Sequence of chain 6.B:
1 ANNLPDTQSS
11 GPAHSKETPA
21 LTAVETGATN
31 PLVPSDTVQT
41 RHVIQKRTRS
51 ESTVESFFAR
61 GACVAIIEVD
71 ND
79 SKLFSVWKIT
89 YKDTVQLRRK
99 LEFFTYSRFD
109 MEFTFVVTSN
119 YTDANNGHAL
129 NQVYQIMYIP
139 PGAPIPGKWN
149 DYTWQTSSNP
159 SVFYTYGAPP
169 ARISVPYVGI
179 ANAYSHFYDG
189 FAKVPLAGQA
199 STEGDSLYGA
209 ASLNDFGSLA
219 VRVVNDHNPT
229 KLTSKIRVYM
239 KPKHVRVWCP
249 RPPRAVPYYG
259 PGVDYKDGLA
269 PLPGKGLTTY

Sequence of chain 5.E:
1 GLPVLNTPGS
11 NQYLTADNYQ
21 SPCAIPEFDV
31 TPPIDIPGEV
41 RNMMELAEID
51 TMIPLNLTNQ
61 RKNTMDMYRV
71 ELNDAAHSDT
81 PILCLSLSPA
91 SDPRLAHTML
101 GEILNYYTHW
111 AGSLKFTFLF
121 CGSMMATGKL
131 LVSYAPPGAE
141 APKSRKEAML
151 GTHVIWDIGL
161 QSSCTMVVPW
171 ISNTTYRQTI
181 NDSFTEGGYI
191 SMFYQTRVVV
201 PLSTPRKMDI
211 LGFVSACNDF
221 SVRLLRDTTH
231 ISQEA

Binding-site contacts:
Ligand atom C12 contacts residue ILE87 of chain 6.B at 3.8 Å (hydrophobic).
Ligand atom C14 contacts residue TYR136 of chain 6.B at 3.5 Å (hydrophobic).
Ligand atom C16 contacts residue ALA24 of chain 5.E at 3.8 Å (hydrophobic).
Ligand atom O3 contacts residue PHE107 of chain 6.B at 3.6 Å.
Ligand atom C20 contacts residue ILE171 of chain 6.B at 3.8 Å (hydrophobic).
Ligand atom CL3 contacts residue PHE111 of chain 6.B at 3.8 Å.
Ligand atom C10 contacts residue TYR136 of chain 6.B at 3.5 Å (hydrophobic).
Ligand atom C11 contacts residue ILE87 of chain 6.B at 3.8 Å (hydrophobic).
Ligand atom O3 contacts residue TYR89 of chain 6.B at 3.6 Å.
Ligand atom C7 contacts residue MET109 of chain 6.B at 3.3 Å (hydrophobic).
Ligand atom C17 contacts residue ALA24 of chain 5.E at 3.7 Å (hydrophobic).
Ligand atom C4 contacts residue MET109 of chain 6.B at 3.8 Å (hydrophobic).
Ligand atom O1 contacts residue PHE214 of chain 6.B at 3.8 Å.
Ligand atom CL2 contacts residue TYR136 of chain 6.B at 3.6 Å.
Ligand atom C1 contacts residue TYR182 of chain 6.B at 3.8 Å (hydrophobic).
Ligand atom C13 contacts residue PHE111 of chain 6.B at 3.7 Å (hydrophobic).
Ligand atom O1 contacts residue MET109 of chain 6.B at 3.7 Å.
Ligand atom C2 contacts residue PHE214 of chain 6.B at 3.6 Å (hydrophobic).
Ligand atom C21 contacts residue SER105 of chain 6.B at 3.8 Å.
Ligand atom C19 contacts residue LEU217 of chain 6.B at 3.8 Å (hydrophobic).
Ligand atom C13 contacts residue MET109 of chain 6.B at 3.4 Å (hydrophobic).
Ligand atom C13 contacts residue ILE87 of chain 6.B at 3.7 Å (hydrophobic).
Ligand atom C21 contacts residue HIS184 of chain 6.B at 3.6 Å.
Ligand atom C7 contacts residue PHE214 of chain 6.B at 3.5 Å (hydrophobic).
Ligand atom CL2 contacts residue ILE25 of chain 5.E at 3.4 Å.
Ligand atom C5 contacts residue TYR89 of chain 6.B at 3.5 Å (hydrophobic).
Ligand atom C3 contacts residue MET109 of chain 6.B at 3.7 Å (hydrophobic).
Ligand atom C6 contacts residue TYR89 of chain 6.B at 3.7 Å (hydrophobic).
Ligand atom C20 contacts residue LEU217 of chain 6.B at 3.8 Å (hydrophobic).
Ligand atom C9 contacts residue VAL176 of chain 6.B at 3.6 Å (hydrophobic).
Ligand atom CL3 contacts residue LEU217 of chain 6.B at 3.8 Å.
Ligand atom C21 contacts residue TYR182 of chain 6.B at 3.8 Å (hydrophobic).
Ligand atom C9 contacts residue PHE214 of chain 6.B at 3.7 Å (hydrophobic).
Ligand atom C16 contacts residue TYR136 of chain 6.B at 3.8 Å (hydrophobic).
Ligand atom C12 contacts residue PHE111 of chain 6.B at 3.8 Å (hydrophobic).
Ligand atom C17 contacts residue TYR136 of chain 6.B at 3.7 Å (hydrophobic).
Ligand atom CL2 contacts residue ALA24 of chain 5.E at 3.5 Å.
Ligand atom O1 contacts residue ILE87 of chain 6.B at 3.7 Å.
Ligand atom C8 contacts residue MET109 of chain 6.B at 3.4 Å (hydrophobic).
Ligand atom O2 contacts residue VAL173 of chain 6.B at 3.4 Å.

A small-molecule ligand and the protein it binds are described below.
Small molecule (SMILES): COc1ccc(OCc2ccc(COc3c(Cl)cccc3Cl)cc2)c(Cl)c1